This small molecule binds to this protein.
Small molecule (SMILES): Oc1cccc2nc(C(F)(F)F)[nH]c12

Binding-site contacts:
Ligand atom C1 contacts residue VAL135 of chain 11.A at 4.1 Å (hydrophobic).
Ligand atom C contacts residue LEU109 of chain 7.A at 4.1 Å (hydrophobic).
Ligand atom O contacts residue LEU109 of chain 7.A at 3.8 Å.
Ligand atom O contacts residue ASN106 of chain 7.A at 2.6 Å (h-bond).
Ligand atom C2 contacts residue LEU102 of chain 7.A at 3.4 Å (hydrophobic).
Ligand atom C contacts residue ASN106 of chain 7.A at 3.2 Å.
Ligand atom O contacts residue MET74 of chain 7.A at 3.3 Å.
Ligand atom C contacts residue MET74 of chain 7.A at 3.9 Å (hydrophobic).
Ligand atom C3 contacts residue GLU134 of chain 11.A at 4.0 Å.
Ligand atom C1 contacts residue LEU109 of chain 7.A at 3.7 Å (hydrophobic).
Ligand atom F2 contacts residue MET74 of chain 7.A at 3.9 Å.
Ligand atom F2 contacts residue ASP72 of chain 7.A at 2.9 Å.
Ligand atom F contacts residue SO41 of chain 7.D at 3.8 Å.
Ligand atom F1 contacts residue MET74 of chain 7.A at 3.7 Å.
Ligand atom N1 contacts residue MET74 of chain 7.A at 2.9 Å (h-bond).
Ligand atom C5 contacts residue MET74 of chain 7.A at 3.9 Å (hydrophobic).
Ligand atom C6 contacts residue MET74 of chain 7.A at 3.8 Å (hydrophobic).
Ligand atom C3 contacts residue LEU102 of chain 7.A at 3.7 Å (hydrophobic).
Ligand atom C1 contacts residue MET105 of chain 7.A at 3.8 Å (hydrophobic).
Ligand atom C1 contacts residue ASN106 of chain 7.A at 3.1 Å.
Ligand atom C5 contacts residue GLU134 of chain 11.A at 3.9 Å.
Ligand atom C2 contacts residue VAL135 of chain 11.A at 3.6 Å (hydrophobic).
Ligand atom C2 contacts residue MET105 of chain 7.A at 3.6 Å (hydrophobic).
Ligand atom C7 contacts residue HIS138 of chain 11.A at 3.8 Å.
Ligand atom O contacts residue ALA75 of chain 7.A at 3.2 Å (h-bond).
Ligand atom C contacts residue LEU73 of chain 7.A at 3.6 Å (hydrophobic).
Ligand atom N1 contacts residue LEU73 of chain 7.A at 3.8 Å.
Ligand atom C7 contacts residue ASP72 of chain 7.A at 4.0 Å.
Ligand atom C4 contacts residue GLU134 of chain 11.A at 3.7 Å.
Ligand atom C6 contacts residue LEU73 of chain 7.A at 3.7 Å (hydrophobic).
Ligand atom F1 contacts residue PHE70 of chain 7.A at 3.9 Å.
Ligand atom O contacts residue LEU73 of chain 7.A at 3.5 Å.
Ligand atom C3 contacts residue VAL135 of chain 11.A at 3.9 Å (hydrophobic).
Ligand atom N contacts residue GLU134 of chain 11.A at 2.8 Å (salt-bridge).
Ligand atom F1 contacts residue ALA37 of chain 7.A at 4.0 Å.
Ligand atom F2 contacts residue HIS138 of chain 11.A at 3.3 Å.
Ligand atom C1 contacts residue LEU102 of chain 7.A at 3.7 Å (hydrophobic).
Ligand atom F2 contacts residue LEU73 of chain 7.A at 3.8 Å.
Ligand atom F contacts residue GLU134 of chain 11.A at 3.4 Å.
Ligand atom F contacts residue HIS138 of chain 11.A at 3.1 Å.

Sequence of chain 7.A:
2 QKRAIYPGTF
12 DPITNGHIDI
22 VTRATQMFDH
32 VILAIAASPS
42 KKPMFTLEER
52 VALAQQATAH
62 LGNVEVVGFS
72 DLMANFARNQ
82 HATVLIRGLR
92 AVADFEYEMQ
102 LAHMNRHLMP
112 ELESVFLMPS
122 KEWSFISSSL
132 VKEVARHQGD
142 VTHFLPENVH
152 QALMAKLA

Sequence of chain 11.A:
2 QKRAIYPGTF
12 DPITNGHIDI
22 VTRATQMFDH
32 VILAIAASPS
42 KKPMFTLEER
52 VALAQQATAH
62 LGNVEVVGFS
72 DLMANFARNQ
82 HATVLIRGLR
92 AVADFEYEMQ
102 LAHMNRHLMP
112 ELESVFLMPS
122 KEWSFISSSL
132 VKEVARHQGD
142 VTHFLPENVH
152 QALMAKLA